Binding-site contacts:
Ligand atom C3 contacts residue ASN205 of chain 1.B at 3.7 Å.
Ligand atom C4 contacts residue ARG392 of chain 1.B at 3.7 Å.
Ligand atom C6 contacts residue VAL208 of chain 1.B at 4.2 Å (hydrophobic).
Ligand atom C2 contacts residue ASN205 of chain 1.B at 2.5 Å.
Ligand atom C4 contacts residue ASN205 of chain 1.B at 4.2 Å.
Ligand atom C6 contacts residue SER207 of chain 1.B at 3.9 Å.
Ligand atom C8 contacts residue SER207 of chain 1.B at 3.5 Å.
Ligand atom O7 contacts residue SER207 of chain 1.B at 4.4 Å.
Ligand atom C7 contacts residue ASN205 of chain 1.B at 3.4 Å.
Ligand atom C6 contacts residue ASP396 of chain 1.B at 4.3 Å.
Ligand atom C5 contacts residue VAL208 of chain 1.B at 4.0 Å (hydrophobic).
Ligand atom O7 contacts residue ASN205 of chain 1.B at 3.6 Å.
Ligand atom O5 contacts residue VAL208 of chain 1.B at 3.4 Å.
Ligand atom O5 contacts residue ASN205 of chain 1.B at 2.3 Å (h-bond).
Ligand atom O3 contacts residue ARG392 of chain 1.B at 4.2 Å.
Ligand atom N2 contacts residue ASN205 of chain 1.B at 2.8 Å (h-bond).
Ligand atom C5 contacts residue VAL208 of chain 1.B at 4.3 Å (hydrophobic).
Ligand atom O5 contacts residue SER207 of chain 1.B at 4.4 Å.
Ligand atom C5 contacts residue ASN205 of chain 1.B at 3.6 Å.
Ligand atom O4 contacts residue ARG392 of chain 1.B at 3.6 Å.
Ligand atom C1 contacts residue VAL208 of chain 1.B at 4.2 Å (hydrophobic).
Ligand atom C6 contacts residue ARG392 of chain 1.B at 4.0 Å.
Ligand atom C1 contacts residue SER207 of chain 1.B at 4.3 Å.
Ligand atom C5 contacts residue SER207 of chain 1.B at 4.0 Å.
Ligand atom C1 contacts residue ASN205 of chain 1.B at 1.4 Å.
Ligand atom C7 contacts residue SER207 of chain 1.B at 4.4 Å.
Ligand atom C6 contacts residue VAL208 of chain 1.B at 3.7 Å (hydrophobic).
Ligand atom O5 contacts residue VAL208 of chain 1.B at 4.2 Å.

A small-molecule ligand and the protein it binds are described below.
Small molecule (SMILES): CC(=O)N[C@H]1[C@H](O[C@H]2[C@H](O)[C@@H](NC(C)=O)CO[C@@H]2CO[C@@H]2O[C@@H](C)[C@@H](O)[C@@H](O)[C@@H]2O)O[C@H](CO)[C@@H](O[C@@H]2O[C@H](CO[C@H]3O[C@H](CO)[C@@H](O)[C@H](O)[C@@H]3O)[C@@H](O)[C@H](O[C@H]3O[C@H](CO)[C@@H](O)[C@H](O)[C@@H]3O)[C@@H]2O)[C@@H]1O

Sequence of chain 1.B:
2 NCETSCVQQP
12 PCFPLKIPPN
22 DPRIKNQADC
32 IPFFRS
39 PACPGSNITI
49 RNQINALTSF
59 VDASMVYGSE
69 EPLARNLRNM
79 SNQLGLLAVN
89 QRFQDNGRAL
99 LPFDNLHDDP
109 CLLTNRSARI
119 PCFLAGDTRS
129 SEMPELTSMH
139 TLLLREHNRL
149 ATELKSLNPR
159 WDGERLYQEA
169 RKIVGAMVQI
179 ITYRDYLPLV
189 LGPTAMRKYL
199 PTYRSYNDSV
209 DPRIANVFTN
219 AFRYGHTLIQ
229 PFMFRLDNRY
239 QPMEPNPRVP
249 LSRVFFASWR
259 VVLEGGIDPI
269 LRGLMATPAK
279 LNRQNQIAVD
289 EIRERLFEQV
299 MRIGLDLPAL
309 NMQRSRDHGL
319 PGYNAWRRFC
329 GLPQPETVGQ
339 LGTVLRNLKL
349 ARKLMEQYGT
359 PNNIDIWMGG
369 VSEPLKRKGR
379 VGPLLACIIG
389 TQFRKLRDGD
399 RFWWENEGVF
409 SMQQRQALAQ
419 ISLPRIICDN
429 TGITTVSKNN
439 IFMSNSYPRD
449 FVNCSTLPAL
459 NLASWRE